Sequence of chain 1.C:
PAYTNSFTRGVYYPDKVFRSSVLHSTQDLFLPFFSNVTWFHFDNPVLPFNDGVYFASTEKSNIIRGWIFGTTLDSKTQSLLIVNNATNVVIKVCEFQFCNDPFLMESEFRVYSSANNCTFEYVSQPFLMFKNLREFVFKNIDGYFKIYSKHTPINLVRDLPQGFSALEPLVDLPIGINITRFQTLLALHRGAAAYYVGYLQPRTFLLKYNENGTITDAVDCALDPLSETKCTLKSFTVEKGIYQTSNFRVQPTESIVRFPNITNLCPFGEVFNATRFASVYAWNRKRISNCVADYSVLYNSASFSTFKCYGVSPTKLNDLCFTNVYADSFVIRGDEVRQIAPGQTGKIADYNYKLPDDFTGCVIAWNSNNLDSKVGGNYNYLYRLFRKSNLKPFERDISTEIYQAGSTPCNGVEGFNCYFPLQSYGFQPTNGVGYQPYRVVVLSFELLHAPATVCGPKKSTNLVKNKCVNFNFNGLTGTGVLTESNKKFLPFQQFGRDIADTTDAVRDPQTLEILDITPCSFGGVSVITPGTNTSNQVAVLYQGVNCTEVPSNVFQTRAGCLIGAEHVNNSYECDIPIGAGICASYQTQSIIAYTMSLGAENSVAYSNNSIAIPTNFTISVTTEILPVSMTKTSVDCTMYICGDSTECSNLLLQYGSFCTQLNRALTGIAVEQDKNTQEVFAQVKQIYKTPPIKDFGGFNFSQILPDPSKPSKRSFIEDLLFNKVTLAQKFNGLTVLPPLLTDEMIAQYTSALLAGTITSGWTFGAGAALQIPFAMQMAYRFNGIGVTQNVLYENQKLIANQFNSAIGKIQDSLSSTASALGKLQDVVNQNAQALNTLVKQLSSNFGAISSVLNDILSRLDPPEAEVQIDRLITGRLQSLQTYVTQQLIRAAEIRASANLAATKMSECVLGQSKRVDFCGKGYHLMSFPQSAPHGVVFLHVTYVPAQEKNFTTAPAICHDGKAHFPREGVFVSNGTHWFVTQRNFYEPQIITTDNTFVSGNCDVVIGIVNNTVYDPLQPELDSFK

Binding-site contacts:
Ligand atom C3 contacts residue ASN709 of chain 1.C at 3.9 Å.
Ligand atom C5 contacts residue ASN709 of chain 1.C at 3.6 Å.
Ligand atom O5 contacts residue ASN709 of chain 1.C at 2.4 Å (h-bond).
Ligand atom C2 contacts residue ASN709 of chain 1.C at 2.6 Å.
Ligand atom C7 contacts residue ASP796 of chain 1.B at 4.2 Å.
Ligand atom N2 contacts residue ASP796 of chain 1.B at 4.0 Å.
Ligand atom C8 contacts residue ASP796 of chain 1.B at 3.6 Å.
Ligand atom C4 contacts residue ASN709 of chain 1.C at 4.3 Å.
Ligand atom C7 contacts residue ASN709 of chain 1.C at 4.1 Å.
Ligand atom O7 contacts residue ASN709 of chain 1.C at 4.3 Å.
Ligand atom C1 contacts residue ASN709 of chain 1.C at 1.4 Å.
Ligand atom O6 contacts residue GLY1131 of chain 1.C at 4.4 Å.
Ligand atom N2 contacts residue ASN709 of chain 1.C at 3.0 Å (h-bond).

This small molecule binds to this protein.
Small molecule (SMILES): CC(=O)N[C@@H]1[C@@H](O)[C@H](O)[C@@H](CO)O[C@H]1O

Sequence of chain 1.B:
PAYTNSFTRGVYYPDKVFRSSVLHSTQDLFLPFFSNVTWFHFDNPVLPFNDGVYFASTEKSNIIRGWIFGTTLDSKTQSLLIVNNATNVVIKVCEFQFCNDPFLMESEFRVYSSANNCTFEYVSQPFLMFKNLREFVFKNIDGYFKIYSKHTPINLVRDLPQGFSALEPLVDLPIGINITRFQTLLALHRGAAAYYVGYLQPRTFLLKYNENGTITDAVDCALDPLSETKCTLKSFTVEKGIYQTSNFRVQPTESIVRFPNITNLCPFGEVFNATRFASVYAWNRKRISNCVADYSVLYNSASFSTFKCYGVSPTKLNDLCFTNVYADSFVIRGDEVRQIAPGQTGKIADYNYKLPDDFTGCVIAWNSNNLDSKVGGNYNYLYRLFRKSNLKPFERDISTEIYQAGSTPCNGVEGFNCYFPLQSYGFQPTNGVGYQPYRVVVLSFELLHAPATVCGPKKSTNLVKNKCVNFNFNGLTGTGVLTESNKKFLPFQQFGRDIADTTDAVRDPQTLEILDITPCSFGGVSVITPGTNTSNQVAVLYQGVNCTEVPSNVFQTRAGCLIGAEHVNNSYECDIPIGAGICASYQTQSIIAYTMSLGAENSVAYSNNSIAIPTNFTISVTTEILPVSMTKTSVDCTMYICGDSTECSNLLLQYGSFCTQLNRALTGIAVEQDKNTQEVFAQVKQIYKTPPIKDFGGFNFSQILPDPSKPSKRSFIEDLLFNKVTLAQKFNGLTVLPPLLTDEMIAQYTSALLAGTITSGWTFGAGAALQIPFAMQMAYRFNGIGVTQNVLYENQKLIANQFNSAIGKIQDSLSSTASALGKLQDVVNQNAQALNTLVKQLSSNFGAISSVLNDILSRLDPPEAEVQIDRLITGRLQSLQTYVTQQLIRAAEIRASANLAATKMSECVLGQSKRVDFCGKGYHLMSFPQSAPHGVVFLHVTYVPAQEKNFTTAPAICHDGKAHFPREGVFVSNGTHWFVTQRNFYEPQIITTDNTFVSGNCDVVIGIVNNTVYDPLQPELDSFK